Binding-site contacts:
Ligand atom O2G contacts residue VAL17 of chain 1.A at 3.3 Å (h-bond).
Ligand atom O6 contacts residue ASN121 of chain 1.A at 3.0 Å (h-bond).
Ligand atom O3' contacts residue TYR37 of chain 1.A at 3.3 Å.
Ligand atom O2A contacts residue SER22 of chain 1.A at 2.3 Å (h-bond).
Ligand atom O6 contacts residue ALA151 of chain 1.A at 2.5 Å (h-bond).
Ligand atom PG contacts residue THR40 of chain 1.A at 3.3 Å.
Ligand atom C2 contacts residue ASP124 of chain 1.A at 3.3 Å.
Ligand atom O2' contacts residue ASP35 of chain 1.A at 3.3 Å (salt-bridge).
Ligand atom O6 contacts residue SER150 of chain 1.A at 3.2 Å.
Ligand atom O1B contacts residue MG1 of chain 1.C at 2.6 Å.
Ligand atom O1G contacts residue THR40 of chain 1.A at 2.6 Å (h-bond).
Ligand atom PB contacts residue LYS21 of chain 1.A at 3.3 Å.
Ligand atom O2B contacts residue LYS21 of chain 1.A at 2.7 Å (salt-bridge).
Ligand atom O2A contacts residue GLY20 of chain 1.A at 3.3 Å.
Ligand atom O3G contacts residue ASP38 of chain 1.A at 3.2 Å (salt-bridge).
Ligand atom O1G contacts residue MG1 of chain 1.C at 2.4 Å.
Ligand atom O2A contacts residue ALA23 of chain 1.A at 2.8 Å (h-bond).
Ligand atom O3A contacts residue GLY20 of chain 1.A at 2.9 Å (h-bond).
Ligand atom PG contacts residue VAL17 of chain 1.A at 3.4 Å.
Ligand atom PB contacts residue VAL17 of chain 1.A at 3.4 Å.
Ligand atom N3B contacts residue LYS21 of chain 1.A at 3.4 Å (salt-bridge).
Ligand atom O2G contacts residue THR40 of chain 1.A at 3.3 Å (h-bond).
Ligand atom O4' contacts residue LYS122 of chain 1.A at 3.4 Å (salt-bridge).
Ligand atom N2 contacts residue ASP124 of chain 1.A at 2.6 Å (salt-bridge).
Ligand atom O2B contacts residue GLY20 of chain 1.A at 2.9 Å (h-bond).
Ligand atom C5 contacts residue LYS122 of chain 1.A at 3.4 Å.
Ligand atom O1B contacts residue LYS21 of chain 1.A at 2.9 Å (salt-bridge).
Ligand atom N1 contacts residue ASP124 of chain 1.A at 2.5 Å (salt-bridge).
Ligand atom PG contacts residue MG1 of chain 1.C at 2.7 Å.
Ligand atom N3B contacts residue VAL17 of chain 1.A at 2.3 Å (h-bond).
Ligand atom O1G contacts residue LYS21 of chain 1.A at 3.1 Å (salt-bridge).
Ligand atom N7 contacts residue ASN121 of chain 1.A at 3.4 Å (h-bond).
Ligand atom O2B contacts residue VAL19 of chain 1.A at 3.0 Å (h-bond).
Ligand atom PB contacts residue GLY20 of chain 1.A at 3.4 Å.
Ligand atom O3' contacts residue ASP35 of chain 1.A at 3.2 Å (salt-bridge).
Ligand atom O3G contacts residue THR40 of chain 1.A at 3.0 Å (h-bond).
Ligand atom O3G contacts residue MG1 of chain 1.C at 2.1 Å.
Ligand atom O1B contacts residue SER22 of chain 1.A at 2.7 Å (h-bond).
Ligand atom PA contacts residue SER22 of chain 1.A at 3.1 Å.
Ligand atom O1A contacts residue SER22 of chain 1.A at 3.1 Å (h-bond).

Sequence of chain 1.A:
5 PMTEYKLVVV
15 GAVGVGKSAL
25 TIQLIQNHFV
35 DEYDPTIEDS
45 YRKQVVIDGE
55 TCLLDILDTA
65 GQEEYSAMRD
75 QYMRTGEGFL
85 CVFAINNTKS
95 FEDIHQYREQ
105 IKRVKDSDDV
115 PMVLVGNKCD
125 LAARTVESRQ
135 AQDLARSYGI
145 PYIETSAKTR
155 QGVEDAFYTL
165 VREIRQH

A small-molecule ligand and the protein it binds are described below.
Small molecule (SMILES): Nc1nc2c(ncn2[C@@H]2O[C@H](CO[P](=O)(O)O[P](=O)(O)NP(=O)(O)O)[C@@H](O)[C@H]2O)c(=O)[nH]1